Sequence of chain 1.A:
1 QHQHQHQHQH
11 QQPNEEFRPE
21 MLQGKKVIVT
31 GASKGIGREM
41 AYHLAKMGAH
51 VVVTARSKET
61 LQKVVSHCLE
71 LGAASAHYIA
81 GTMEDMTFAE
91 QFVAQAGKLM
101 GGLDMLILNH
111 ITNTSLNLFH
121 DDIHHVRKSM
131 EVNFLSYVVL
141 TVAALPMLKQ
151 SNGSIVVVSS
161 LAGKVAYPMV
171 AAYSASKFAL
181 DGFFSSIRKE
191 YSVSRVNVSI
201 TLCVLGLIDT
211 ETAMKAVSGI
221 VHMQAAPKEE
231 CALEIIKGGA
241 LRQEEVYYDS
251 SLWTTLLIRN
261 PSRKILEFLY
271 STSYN

Binding-site contacts:
Ligand atom C3 contacts residue ALA162 of chain 1.A at 3.8 Å (hydrophobic).
Ligand atom C14 contacts residue NAP1 of chain 1.D at 3.8 Å.
Ligand atom C3 contacts residue TYR167 of chain 1.A at 3.9 Å (hydrophobic).
Ligand atom O1 contacts residue SER160 of chain 1.A at 2.7 Å (h-bond).
Ligand atom O4 contacts residue THR212 of chain 1.A at 3.2 Å.
Ligand atom C1 contacts residue SER160 of chain 1.A at 4.0 Å.
Ligand atom C8 contacts residue LEU116 of chain 1.A at 3.8 Å (hydrophobic).
Ligand atom CL1 contacts residue TYR167 of chain 1.A at 4.0 Å.
Ligand atom O2 contacts residue THR114 of chain 1.A at 3.0 Å.
Ligand atom C3 contacts residue SER160 of chain 1.A at 3.8 Å.
Ligand atom O4 contacts residue NAP1 of chain 1.D at 3.9 Å.
Ligand atom C20 contacts residue NAP1 of chain 1.D at 3.7 Å.
Ligand atom O1 contacts residue NAP1 of chain 1.D at 3.2 Å.
Ligand atom C23 contacts residue THR114 of chain 1.A at 3.8 Å.
Ligand atom C17 contacts residue VAL170 of chain 1.A at 3.7 Å (hydrophobic).
Ligand atom C16 contacts residue TYR173 of chain 1.A at 3.8 Å (hydrophobic).
Ligand atom C23 contacts residue ALA216 of chain 1.A at 3.5 Å (hydrophobic).
Ligand atom F1 contacts residue VAL221 of chain 1.A at 4.0 Å.
Ligand atom C1 contacts residue GLY206 of chain 1.A at 3.5 Å.
Ligand atom C5 contacts residue ILE111 of chain 1.A at 3.4 Å (hydrophobic).
Ligand atom C21 contacts residue ALA213 of chain 1.A at 3.6 Å (hydrophobic).
Ligand atom C17 contacts residue LEU116 of chain 1.A at 3.8 Å (hydrophobic).
Ligand atom C21 contacts residue NAP1 of chain 1.D at 3.9 Å.
Ligand atom O1 contacts residue TYR173 of chain 1.A at 3.3 Å (h-bond).
Ligand atom C1 contacts residue LEU207 of chain 1.A at 3.5 Å (hydrophobic).
Ligand atom O4 contacts residue ALA213 of chain 1.A at 3.8 Å.
Ligand atom C9 contacts residue TYR167 of chain 1.A at 3.8 Å (hydrophobic).
Ligand atom C18 contacts residue ALA216 of chain 1.A at 3.7 Å (hydrophobic).
Ligand atom C24 contacts residue TYR173 of chain 1.A at 3.7 Å (hydrophobic).
Ligand atom O3 contacts residue LEU207 of chain 1.A at 3.9 Å.
Ligand atom C18 contacts residue LEU116 of chain 1.A at 3.9 Å (hydrophobic).
Ligand atom C1 contacts residue NAP1 of chain 1.D at 4.0 Å.
Ligand atom C19 contacts residue VAL217 of chain 1.A at 3.7 Å (hydrophobic).
Ligand atom C20 contacts residue LEU207 of chain 1.A at 4.0 Å (hydrophobic).
Ligand atom C1 contacts residue LEU205 of chain 1.A at 3.8 Å (hydrophobic).
Ligand atom C20 contacts residue ALA213 of chain 1.A at 3.8 Å (hydrophobic).
Ligand atom F1 contacts residue PRO168 of chain 1.A at 3.7 Å.
Ligand atom O2 contacts residue ILE111 of chain 1.A at 3.9 Å.
Ligand atom C14 contacts residue SER160 of chain 1.A at 3.7 Å.
Ligand atom C5 contacts residue NAP1 of chain 1.D at 3.7 Å.

This small molecule binds to this protein.
Small molecule (SMILES): CC(C)(Oc1ccc(F)cc1Cl)C(=O)NC1[C@@H]2CC3C[C@H]1CC(S(C)(=O)=O)(C3)C2